Binding-site contacts:
Ligand atom C contacts residue ASN41 of chain 1.D at 2.5 Å.
Ligand atom N contacts residue TRP40 of chain 1.D at 2.9 Å (h-bond).
Ligand atom CD2 contacts residue THR11 of chain 1.D at 3.1 Å.
Ligand atom CE2 contacts residue PRO13 of chain 1.D at 3.0 Å (hydrophobic).
Ligand atom CB contacts residue ASN41 of chain 1.D at 3.0 Å.
Ligand atom CE2 contacts residue LYS39 of chain 1.D at 2.8 Å.
Ligand atom CG contacts residue SER204 of chain 1.D at 2.6 Å.
Ligand atom CG contacts residue THR11 of chain 1.D at 3.0 Å.
Ligand atom O contacts residue ASN44 of chain 1.D at 3.0 Å (h-bond).
Ligand atom N contacts residue ASN41 of chain 1.D at 3.2 Å.
Ligand atom CE2 contacts residue MET42 of chain 1.D at 2.7 Å (hydrophobic).
Ligand atom OG contacts residue LYS39 of chain 1.D at 2.9 Å.
Ligand atom O contacts residue ASN41 of chain 1.D at 2.9 Å (h-bond).
Ligand atom CA contacts residue ASN41 of chain 1.D at 3.2 Å.
Ligand atom CD2 contacts residue LYS39 of chain 1.D at 2.8 Å.
Ligand atom C contacts residue ASN41 of chain 1.D at 2.9 Å.
Ligand atom CB contacts residue PRO206 of chain 1.D at 2.7 Å (hydrophobic).
Ligand atom N contacts residue PRO206 of chain 1.D at 3.3 Å.
Ligand atom CG contacts residue HIS205 of chain 1.D at 2.9 Å.
Ligand atom N contacts residue ASN41 of chain 1.D at 2.4 Å (h-bond).
Ligand atom CB contacts residue ASN44 of chain 1.D at 2.6 Å.
Ligand atom CA contacts residue ASN41 of chain 1.D at 3.0 Å.
Ligand atom CG2 contacts residue ASP71 of chain 1.D at 2.6 Å.
Ligand atom CB contacts residue TRP40 of chain 1.D at 3.1 Å (hydrophobic).
Ligand atom C contacts residue ASP71 of chain 1.D at 3.0 Å.
Ligand atom CE1 contacts residue GLN43 of chain 1.D at 3.2 Å.
Ligand atom O contacts residue ASP71 of chain 1.D at 2.4 Å (salt-bridge).
Ligand atom CZ contacts residue MET42 of chain 1.D at 2.5 Å (hydrophobic).
Ligand atom CH2 contacts residue GLN43 of chain 1.D at 3.0 Å.
Ligand atom O contacts residue MET42 of chain 1.D at 2.8 Å.
Ligand atom CB contacts residue THR11 of chain 1.D at 3.0 Å.
Ligand atom OG1 contacts residue ASP71 of chain 1.D at 3.0 Å (salt-bridge).
Ligand atom C contacts residue PRO23 of chain 1.D at 3.1 Å (hydrophobic).
Ligand atom O contacts residue ASN44 of chain 1.D at 2.7 Å (h-bond).
Ligand atom CD contacts residue SER204 of chain 1.D at 2.3 Å.
Ligand atom OH contacts residue MET42 of chain 1.D at 2.5 Å (h-bond).
Ligand atom N contacts residue PRO23 of chain 1.D at 3.2 Å.
Ligand atom O contacts residue ASN41 of chain 1.D at 2.6 Å (h-bond).
Ligand atom CD1 contacts residue ASN44 of chain 1.D at 3.0 Å.
Ligand atom CA contacts residue MET42 of chain 1.D at 3.0 Å (hydrophobic).

A protein and the small-molecule ligand that binds it are described below.
Small molecule (SMILES): CC(C)C[C@H](NC(=O)[C@H](Cc1ccc(O)cc1)NC(=O)[C@H](CO)NC(=O)CNC(=O)[C@H](Cc1ccc(O)cc1)NC(=O)[C@@H]1CCCN1C(=O)[C@H](Cc1ccc(O)cc1)NC(=O)[C@H](CC1=c2ccccc2=NC1)NC(=O)[C@@H](NC(=O)[C@@H](N)CCCN=C(N)N)C(C)C)C(=O)N[C@H](C(=O)N[C@@H](C)C(=O)N[C@@H](CO)C(=O)NCC(=O)N[C@@H](CO)C(=O)O)[C@@H](C)O

Sequence of chain 1.D:
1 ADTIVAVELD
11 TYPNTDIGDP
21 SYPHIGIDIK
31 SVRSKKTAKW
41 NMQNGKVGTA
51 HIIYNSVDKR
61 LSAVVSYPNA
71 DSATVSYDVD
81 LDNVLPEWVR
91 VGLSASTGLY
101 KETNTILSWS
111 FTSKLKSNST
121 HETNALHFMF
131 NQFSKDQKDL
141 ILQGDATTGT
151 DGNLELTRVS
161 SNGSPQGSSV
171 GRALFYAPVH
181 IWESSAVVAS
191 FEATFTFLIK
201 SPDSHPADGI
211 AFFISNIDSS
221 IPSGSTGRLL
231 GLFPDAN